Sequence of chain 1.B:
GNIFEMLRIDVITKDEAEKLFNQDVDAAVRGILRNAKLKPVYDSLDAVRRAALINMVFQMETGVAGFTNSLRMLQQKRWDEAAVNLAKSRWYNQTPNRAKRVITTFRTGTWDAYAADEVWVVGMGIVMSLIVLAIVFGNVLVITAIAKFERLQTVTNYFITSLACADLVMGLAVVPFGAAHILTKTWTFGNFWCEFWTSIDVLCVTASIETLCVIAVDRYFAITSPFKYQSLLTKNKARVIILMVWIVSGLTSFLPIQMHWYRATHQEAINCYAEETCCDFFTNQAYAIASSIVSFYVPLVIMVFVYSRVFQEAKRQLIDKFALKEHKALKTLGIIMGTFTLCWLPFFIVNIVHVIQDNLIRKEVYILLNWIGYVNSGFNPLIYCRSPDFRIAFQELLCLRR

The small molecule below binds the protein below.
Small molecule (SMILES): CC(C)CCC[C@@H](C)[C@H]1CC[C@H]2[C@@H]3CC=C4C[C@@H](O)CC[C@]4(C)[C@H]3CC[C@]12C

Binding-site contacts:
Ligand atom C27 contacts residue ALA234 of chain 1.B at 4.2 Å (hydrophobic).
Ligand atom C1 contacts residue ILE204 of chain 1.B at 3.6 Å (hydrophobic).
Ligand atom C24 contacts residue VAL230 of chain 1.B at 3.9 Å (hydrophobic).
Ligand atom C26 contacts residue VAL230 of chain 1.B at 4.3 Å (hydrophobic).
Ligand atom C1 contacts residue CYS226 of chain 1.B at 4.5 Å (hydrophobic).
Ligand atom C22 contacts residue VAL230 of chain 1.B at 4.5 Å (hydrophobic).
Ligand atom O1 contacts residue ARG300 of chain 1.B at 4.0 Å.
Ligand atom C21 contacts residue LEU229 of chain 1.B at 3.8 Å (hydrophobic).
Ligand atom C12 contacts residue CYS226 of chain 1.B at 4.0 Å (hydrophobic).
Ligand atom C11 contacts residue CYS226 of chain 1.B at 4.1 Å (hydrophobic).
Ligand atom C4 contacts residue ARG300 of chain 1.B at 4.2 Å.
Ligand atom C21 contacts residue VAL230 of chain 1.B at 3.6 Å (hydrophobic).
Ligand atom C9 contacts residue CYS226 of chain 1.B at 4.0 Å (hydrophobic).
Ligand atom C12 contacts residue LEU229 of chain 1.B at 4.3 Å (hydrophobic).
Ligand atom C2 contacts residue ILE204 of chain 1.B at 3.9 Å (hydrophobic).
Ligand atom C3 contacts residue ARG300 of chain 1.B at 4.5 Å.